Binding-site contacts:
Ligand atom O5 contacts residue ASN1231 of chain 1.A at 2.4 Å (h-bond).
Ligand atom C1 contacts residue ASN1231 of chain 1.A at 1.4 Å.
Ligand atom C4 contacts residue ASN1231 of chain 1.A at 4.2 Å.
Ligand atom C2 contacts residue ASN1231 of chain 1.A at 2.5 Å.
Ligand atom C7 contacts residue ASN1231 of chain 1.A at 3.5 Å.
Ligand atom N2 contacts residue ASN1231 of chain 1.A at 2.9 Å (h-bond).
Ligand atom C5 contacts residue ASN1231 of chain 1.A at 3.6 Å.
Ligand atom C3 contacts residue ASN1231 of chain 1.A at 3.8 Å.
Ligand atom C8 contacts residue ASN1231 of chain 1.A at 3.5 Å.
Ligand atom O7 contacts residue ASN1231 of chain 1.A at 4.0 Å.
Ligand atom C8 contacts residue ASP1229 of chain 1.A at 4.2 Å.
Ligand atom C8 contacts residue ARG1217 of chain 1.A at 3.7 Å.

The protein below binds the small molecule below.
Small molecule (SMILES): CC(=O)N[C@@H]1[C@@H](O)[C@H](O)[C@@H](CO)O[C@H]1O

Sequence of chain 1.A:
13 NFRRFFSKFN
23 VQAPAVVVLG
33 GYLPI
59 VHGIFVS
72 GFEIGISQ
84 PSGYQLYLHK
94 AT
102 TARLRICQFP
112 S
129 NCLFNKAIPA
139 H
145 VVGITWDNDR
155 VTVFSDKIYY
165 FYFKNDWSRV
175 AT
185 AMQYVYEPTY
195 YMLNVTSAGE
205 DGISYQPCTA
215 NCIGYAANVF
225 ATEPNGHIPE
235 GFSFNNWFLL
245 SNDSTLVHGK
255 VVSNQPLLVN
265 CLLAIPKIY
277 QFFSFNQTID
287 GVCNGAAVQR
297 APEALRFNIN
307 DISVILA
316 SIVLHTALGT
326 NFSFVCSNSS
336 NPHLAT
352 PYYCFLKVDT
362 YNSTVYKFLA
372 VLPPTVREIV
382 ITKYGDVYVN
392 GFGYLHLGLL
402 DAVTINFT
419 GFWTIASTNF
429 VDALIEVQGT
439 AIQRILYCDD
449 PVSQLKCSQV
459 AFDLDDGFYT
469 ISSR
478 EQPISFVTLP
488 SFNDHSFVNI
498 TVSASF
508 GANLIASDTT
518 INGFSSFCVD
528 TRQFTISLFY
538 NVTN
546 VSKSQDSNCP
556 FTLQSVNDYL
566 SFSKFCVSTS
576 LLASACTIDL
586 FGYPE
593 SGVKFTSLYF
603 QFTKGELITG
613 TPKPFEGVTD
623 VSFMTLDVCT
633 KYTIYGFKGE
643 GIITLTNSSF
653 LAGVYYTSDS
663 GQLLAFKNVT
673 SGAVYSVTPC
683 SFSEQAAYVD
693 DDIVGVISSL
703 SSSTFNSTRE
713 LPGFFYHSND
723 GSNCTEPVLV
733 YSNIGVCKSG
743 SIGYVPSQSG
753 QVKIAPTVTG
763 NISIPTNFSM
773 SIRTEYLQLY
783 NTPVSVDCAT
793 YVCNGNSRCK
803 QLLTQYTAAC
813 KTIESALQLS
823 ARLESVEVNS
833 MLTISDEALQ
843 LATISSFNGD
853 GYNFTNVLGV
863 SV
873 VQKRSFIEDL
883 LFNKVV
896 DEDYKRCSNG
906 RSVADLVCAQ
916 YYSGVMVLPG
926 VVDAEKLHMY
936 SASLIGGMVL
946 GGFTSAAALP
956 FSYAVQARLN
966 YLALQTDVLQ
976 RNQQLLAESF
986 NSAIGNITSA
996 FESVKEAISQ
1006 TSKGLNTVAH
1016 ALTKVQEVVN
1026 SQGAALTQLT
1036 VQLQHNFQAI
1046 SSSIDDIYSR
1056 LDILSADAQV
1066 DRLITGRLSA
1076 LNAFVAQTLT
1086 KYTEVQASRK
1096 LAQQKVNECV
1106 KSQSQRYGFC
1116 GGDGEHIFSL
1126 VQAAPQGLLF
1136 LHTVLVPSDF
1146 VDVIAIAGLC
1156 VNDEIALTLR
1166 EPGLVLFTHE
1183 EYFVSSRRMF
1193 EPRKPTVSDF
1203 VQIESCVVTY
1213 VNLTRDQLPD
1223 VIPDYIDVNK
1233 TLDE